This protein binds this small molecule.
Small molecule (SMILES): CC[C@H](C)[C@H](NC(=O)[C@@H](NC(=O)[C@H](CC1=CN=C2CC=CC=C12)NC(C)=O)C(C)C)C(=O)N1CCC[C@H]1C(N)=O

Sequence of chain 2.A:
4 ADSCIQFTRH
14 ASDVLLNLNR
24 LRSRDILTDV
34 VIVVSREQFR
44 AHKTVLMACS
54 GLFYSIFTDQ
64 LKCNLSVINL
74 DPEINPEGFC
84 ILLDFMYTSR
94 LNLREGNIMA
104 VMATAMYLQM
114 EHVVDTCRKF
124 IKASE

Binding-site contacts:
Ligand atom O contacts residue EDO1 of chain 2.F at 3.2 Å (h-bond).
Ligand atom CD contacts residue CYS7 of chain 2.A at 3.3 Å (hydrophobic).
Ligand atom O contacts residue ILE8 of chain 2.A at 3.5 Å.
Ligand atom CH2 contacts residue PHE88 of chain 1.A at 3.5 Å (hydrophobic).
Ligand atom CG2 contacts residue GLN9 of chain 2.A at 3.6 Å.
Ligand atom C contacts residue EDO1 of chain 2.F at 3.3 Å.
Ligand atom NE1 contacts residue THR119 of chain 1.A at 3.5 Å.
Ligand atom CE3 contacts residue ILE8 of chain 2.A at 3.4 Å (hydrophobic).
Ligand atom CZ3 contacts residue PHE10 of chain 2.A at 3.7 Å (hydrophobic).
Ligand atom CZ2 contacts residue THR119 of chain 1.A at 3.6 Å.
Ligand atom CA contacts residue EDO1 of chain 2.F at 3.8 Å.
Ligand atom O contacts residue GLN9 of chain 2.A at 3.8 Å.
Ligand atom C contacts residue GLN9 of chain 2.A at 3.6 Å.
Ligand atom CD2 contacts residue PHE10 of chain 2.A at 3.7 Å (hydrophobic).
Ligand atom CA contacts residue GLN9 of chain 2.A at 3.4 Å.
Ligand atom CZ3 contacts residue PHE88 of chain 1.A at 3.8 Å (hydrophobic).
Ligand atom C contacts residue EDO1 of chain 2.F at 3.6 Å.
Ligand atom CE3 contacts residue PHE10 of chain 2.A at 3.5 Å (hydrophobic).
Ligand atom CG contacts residue CYS7 of chain 2.A at 3.8 Å (hydrophobic).
Ligand atom O contacts residue THR11 of chain 2.A at 3.1 Å (h-bond).
Ligand atom O contacts residue GLN9 of chain 2.A at 2.9 Å (h-bond).
Ligand atom CZ3 contacts residue ILE8 of chain 2.A at 3.8 Å (hydrophobic).
Ligand atom N contacts residue GLN9 of chain 2.A at 2.9 Å (h-bond).
Ligand atom CB contacts residue GLN9 of chain 2.A at 3.6 Å.
Ligand atom NE1 contacts residue HIS115 of chain 1.A at 3.6 Å.
Ligand atom CA contacts residue PHE10 of chain 2.A at 3.8 Å (hydrophobic).
Ligand atom CD1 contacts residue THR119 of chain 1.A at 3.8 Å.
Ligand atom CE2 contacts residue PHE10 of chain 2.A at 3.4 Å (hydrophobic).
Ligand atom C contacts residue PHE10 of chain 2.A at 3.6 Å (hydrophobic).
Ligand atom CZ3 contacts residue LEU94 of chain 1.A at 3.7 Å (hydrophobic).
Ligand atom N contacts residue EDO1 of chain 2.F at 3.7 Å.
Ligand atom NE1 contacts residue PHE10 of chain 2.A at 3.3 Å.
Ligand atom O contacts residue PHE10 of chain 2.A at 3.3 Å.
Ligand atom CB contacts residue EDO1 of chain 2.F at 3.3 Å.
Ligand atom CE3 contacts residue GLN9 of chain 2.A at 3.7 Å.
Ligand atom CD1 contacts residue PHE10 of chain 2.A at 3.6 Å (hydrophobic).
Ligand atom CD1 contacts residue EDO1 of chain 2.F at 3.7 Å.
Ligand atom CE2 contacts residue THR119 of chain 1.A at 3.6 Å.
Ligand atom CH2 contacts residue LEU94 of chain 1.A at 3.7 Å (hydrophobic).
Ligand atom CG1 contacts residue THR11 of chain 2.A at 3.8 Å.

Sequence of chain 1.A:
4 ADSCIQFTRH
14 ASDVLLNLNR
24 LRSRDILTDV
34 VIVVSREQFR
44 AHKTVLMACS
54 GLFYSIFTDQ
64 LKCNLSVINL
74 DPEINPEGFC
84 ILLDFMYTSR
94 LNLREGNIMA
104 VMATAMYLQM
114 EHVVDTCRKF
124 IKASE